Binding-site contacts:
Ligand atom OP2 contacts residue TYR244 of chain 5.I at 3.1 Å (h-bond).
Ligand atom C2 contacts residue GLN246 of chain 5.I at 3.8 Å.
Ligand atom C6 contacts residue LEU175 of chain 5.I at 3.7 Å (hydrophobic).
Ligand atom O2 contacts residue GLN246 of chain 5.I at 2.6 Å (h-bond).
Ligand atom OP1 contacts residue PHE52 of chain 6.G at 3.0 Å (h-bond).
Ligand atom N4 contacts residue LYS173 of chain 5.I at 3.7 Å.
Ligand atom C4 contacts residue LEU175 of chain 5.I at 3.8 Å (hydrophobic).
Ligand atom O6 contacts residue LYS173 of chain 5.I at 2.9 Å (salt-bridge).
Ligand atom O4 contacts residue ARG56 of chain 6.G at 3.1 Å (salt-bridge).
Ligand atom N7 contacts residue LYS115 of chain 5.I at 2.9 Å (salt-bridge).
Ligand atom OP2 contacts residue ARG61 of chain 5.I at 2.8 Å (salt-bridge).
Ligand atom P contacts residue LYS165 of chain 5.E at 3.9 Å.
Ligand atom C6 contacts residue LYS115 of chain 5.I at 3.9 Å.
Ligand atom C5 contacts residue LEU175 of chain 5.I at 3.9 Å (hydrophobic).
Ligand atom N7 contacts residue LEU175 of chain 5.I at 4.0 Å.
Ligand atom O6 contacts residue LYS115 of chain 5.I at 3.4 Å (salt-bridge).
Ligand atom C8 contacts residue LEU175 of chain 5.I at 3.9 Å (hydrophobic).
Ligand atom OP1 contacts residue LYS164 of chain 5.E at 3.4 Å.
Ligand atom N3 contacts residue THR59 of chain 5.I at 3.4 Å (h-bond).
Ligand atom P contacts residue ARG61 of chain 5.I at 3.7 Å.
Ligand atom C8 contacts residue TYR244 of chain 5.I at 3.2 Å (hydrophobic).
Ligand atom OP1 contacts residue ALA163 of chain 5.E at 3.9 Å.
Ligand atom O2 contacts residue THR59 of chain 5.I at 3.4 Å (h-bond).
Ligand atom C2 contacts residue THR59 of chain 5.I at 3.5 Å.
Ligand atom OP2 contacts residue LYS115 of chain 5.I at 3.9 Å.
Ligand atom O3' contacts residue ARG61 of chain 5.I at 4.0 Å.
Ligand atom OP1 contacts residue LYS165 of chain 5.E at 2.8 Å (salt-bridge).
Ligand atom C5' contacts residue LEU113 of chain 5.I at 4.0 Å (hydrophobic).
Ligand atom N7 contacts residue TYR244 of chain 5.I at 3.9 Å.
Ligand atom C7 contacts residue PHE52 of chain 6.G at 3.9 Å (hydrophobic).
Ligand atom N9 contacts residue LEU175 of chain 5.I at 3.8 Å.
Ligand atom O5' contacts residue TYR244 of chain 5.I at 3.9 Å.
Ligand atom O3' contacts residue LYS112 of chain 5.I at 3.2 Å.
Ligand atom O6 contacts residue LEU175 of chain 5.I at 3.9 Å.
Ligand atom OP2 contacts residue LYS165 of chain 5.E at 3.1 Å (salt-bridge).
Ligand atom C5 contacts residue LYS173 of chain 5.I at 3.8 Å.
Ligand atom C6 contacts residue LYS173 of chain 5.I at 3.9 Å.
Ligand atom C5 contacts residue LYS115 of chain 5.I at 3.7 Å.
Ligand atom C8 contacts residue LYS115 of chain 5.I at 4.0 Å.
Ligand atom C2' contacts residue TYR244 of chain 5.I at 3.7 Å (hydrophobic).

A protein and the small-molecule ligand that binds it are described below.
Small molecule (SMILES): Cc1cn([C@H]2C[C@H](O)[C@@H](CO[P](=O)(O)O[C@H]3C[C@H](n4cnc5c(=O)[nH]c(N)nc54)O[C@@H]3CO[P](=O)(O)O[C@H]3C[C@H](n4ccc(N)nc4=O)O[C@@H]3COP(=O)=O)O2)c(=O)[nH]c1=O

Sequence of chain 5.E:
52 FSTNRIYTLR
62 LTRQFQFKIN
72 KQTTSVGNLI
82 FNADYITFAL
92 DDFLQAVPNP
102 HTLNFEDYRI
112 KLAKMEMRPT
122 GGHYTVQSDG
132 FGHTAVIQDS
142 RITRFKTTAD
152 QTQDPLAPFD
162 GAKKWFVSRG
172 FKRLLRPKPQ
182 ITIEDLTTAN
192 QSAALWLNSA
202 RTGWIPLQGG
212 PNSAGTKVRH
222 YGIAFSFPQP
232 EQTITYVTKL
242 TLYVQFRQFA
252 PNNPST

Sequence of chain 6.G:
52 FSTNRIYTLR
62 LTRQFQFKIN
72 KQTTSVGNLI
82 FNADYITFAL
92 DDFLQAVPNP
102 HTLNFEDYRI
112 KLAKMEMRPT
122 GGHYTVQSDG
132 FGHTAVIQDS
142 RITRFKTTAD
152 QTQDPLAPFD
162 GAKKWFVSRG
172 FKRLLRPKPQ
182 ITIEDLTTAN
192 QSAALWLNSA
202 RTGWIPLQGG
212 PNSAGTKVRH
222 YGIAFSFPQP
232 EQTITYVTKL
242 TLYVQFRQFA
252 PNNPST

Sequence of chain 5.I:
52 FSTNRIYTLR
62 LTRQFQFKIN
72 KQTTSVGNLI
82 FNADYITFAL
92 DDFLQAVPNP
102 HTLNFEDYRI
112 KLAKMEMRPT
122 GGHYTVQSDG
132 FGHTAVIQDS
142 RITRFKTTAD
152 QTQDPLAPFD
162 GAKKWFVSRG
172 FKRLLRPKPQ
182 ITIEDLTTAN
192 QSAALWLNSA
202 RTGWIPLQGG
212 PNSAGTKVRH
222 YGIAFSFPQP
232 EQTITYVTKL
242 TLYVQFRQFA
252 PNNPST